The protein below binds the small molecule below.
Small molecule (SMILES): CC[C@H](C)[C@H](NC(=O)[C@H](CO)NC(=O)[C@H](CC(=O)O)NC(=O)[C@@H](N)CCC(=O)O)C(=O)N[C@@H](CC(C)C)C(=O)N[C@@H](CCC(N)=O)C(=O)N1CCC[C@H]1C(=O)NCC(=O)N[C@@H](C)C(=O)N[C@@H](Cc1ccccc1)C(=O)N[C@@H](CO)C(=O)N[C@@H](C)C(=O)N[C@H](C=O)CC(N)=O

Binding-site contacts:
Ligand atom CA contacts residue ILE535 of chain 2.GA at 3.8 Å (hydrophobic).
Ligand atom CD1 contacts residue LEU413 of chain 2.GA at 4.1 Å (hydrophobic).
Ligand atom N contacts residue PRO536 of chain 2.GA at 4.2 Å.
Ligand atom CD2 contacts residue MET485 of chain 2.GA at 4.0 Å (hydrophobic).
Ligand atom CG contacts residue PRO536 of chain 2.GA at 4.5 Å (hydrophobic).
Ligand atom O contacts residue LEU534 of chain 2.GA at 4.3 Å.
Ligand atom CG contacts residue TYR537 of chain 2.GA at 3.2 Å (hydrophobic).
Ligand atom CD1 contacts residue PHE402 of chain 2.GA at 4.0 Å (hydrophobic).
Ligand atom CD contacts residue TYR537 of chain 2.GA at 4.5 Å (hydrophobic).
Ligand atom O contacts residue HIS409 of chain 2.GA at 3.6 Å.
Ligand atom CD2 contacts residue ALA484 of chain 2.GA at 3.6 Å (hydrophobic).
Ligand atom CB contacts residue THR488 of chain 2.GA at 4.4 Å.
Ligand atom OD1 contacts residue TYR533 of chain 2.GA at 3.4 Å.
Ligand atom ND2 contacts residue TYR533 of chain 2.GA at 3.7 Å.
Ligand atom CE1 contacts residue LEU413 of chain 2.GA at 4.2 Å (hydrophobic).
Ligand atom CD1 contacts residue ILE535 of chain 2.GA at 4.0 Å (hydrophobic).
Ligand atom C contacts residue HIS409 of chain 2.GA at 4.4 Å.
Ligand atom CB contacts residue ILE535 of chain 2.GA at 4.2 Å (hydrophobic).
Ligand atom CG1 contacts residue THR488 of chain 2.GA at 4.2 Å.
Ligand atom CG contacts residue TYR533 of chain 2.GA at 3.3 Å (hydrophobic).
Ligand atom CB contacts residue LEU534 of chain 2.GA at 4.3 Å (hydrophobic).
Ligand atom CD1 contacts residue GLN538 of chain 2.GA at 3.1 Å.
Ligand atom CD1 contacts residue ILE535 of chain 2.GA at 4.0 Å (hydrophobic).
Ligand atom CB contacts residue GLU481 of chain 2.GA at 3.6 Å.
Ligand atom N contacts residue ILE535 of chain 2.GA at 3.7 Å.
Ligand atom CB contacts residue TYR533 of chain 2.GA at 3.6 Å (hydrophobic).
Ligand atom CD2 contacts residue THR488 of chain 2.GA at 4.2 Å.
Ligand atom CB contacts residue TYR537 of chain 2.GA at 3.0 Å (hydrophobic).
Ligand atom CD1 contacts residue THR488 of chain 2.GA at 4.2 Å.
Ligand atom CA contacts residue TYR537 of chain 2.GA at 4.5 Å (hydrophobic).
Ligand atom O contacts residue PRO536 of chain 2.GA at 3.8 Å.
Ligand atom NE2 contacts residue PRO536 of chain 2.GA at 4.2 Å.

Sequence of chain 2.GA:
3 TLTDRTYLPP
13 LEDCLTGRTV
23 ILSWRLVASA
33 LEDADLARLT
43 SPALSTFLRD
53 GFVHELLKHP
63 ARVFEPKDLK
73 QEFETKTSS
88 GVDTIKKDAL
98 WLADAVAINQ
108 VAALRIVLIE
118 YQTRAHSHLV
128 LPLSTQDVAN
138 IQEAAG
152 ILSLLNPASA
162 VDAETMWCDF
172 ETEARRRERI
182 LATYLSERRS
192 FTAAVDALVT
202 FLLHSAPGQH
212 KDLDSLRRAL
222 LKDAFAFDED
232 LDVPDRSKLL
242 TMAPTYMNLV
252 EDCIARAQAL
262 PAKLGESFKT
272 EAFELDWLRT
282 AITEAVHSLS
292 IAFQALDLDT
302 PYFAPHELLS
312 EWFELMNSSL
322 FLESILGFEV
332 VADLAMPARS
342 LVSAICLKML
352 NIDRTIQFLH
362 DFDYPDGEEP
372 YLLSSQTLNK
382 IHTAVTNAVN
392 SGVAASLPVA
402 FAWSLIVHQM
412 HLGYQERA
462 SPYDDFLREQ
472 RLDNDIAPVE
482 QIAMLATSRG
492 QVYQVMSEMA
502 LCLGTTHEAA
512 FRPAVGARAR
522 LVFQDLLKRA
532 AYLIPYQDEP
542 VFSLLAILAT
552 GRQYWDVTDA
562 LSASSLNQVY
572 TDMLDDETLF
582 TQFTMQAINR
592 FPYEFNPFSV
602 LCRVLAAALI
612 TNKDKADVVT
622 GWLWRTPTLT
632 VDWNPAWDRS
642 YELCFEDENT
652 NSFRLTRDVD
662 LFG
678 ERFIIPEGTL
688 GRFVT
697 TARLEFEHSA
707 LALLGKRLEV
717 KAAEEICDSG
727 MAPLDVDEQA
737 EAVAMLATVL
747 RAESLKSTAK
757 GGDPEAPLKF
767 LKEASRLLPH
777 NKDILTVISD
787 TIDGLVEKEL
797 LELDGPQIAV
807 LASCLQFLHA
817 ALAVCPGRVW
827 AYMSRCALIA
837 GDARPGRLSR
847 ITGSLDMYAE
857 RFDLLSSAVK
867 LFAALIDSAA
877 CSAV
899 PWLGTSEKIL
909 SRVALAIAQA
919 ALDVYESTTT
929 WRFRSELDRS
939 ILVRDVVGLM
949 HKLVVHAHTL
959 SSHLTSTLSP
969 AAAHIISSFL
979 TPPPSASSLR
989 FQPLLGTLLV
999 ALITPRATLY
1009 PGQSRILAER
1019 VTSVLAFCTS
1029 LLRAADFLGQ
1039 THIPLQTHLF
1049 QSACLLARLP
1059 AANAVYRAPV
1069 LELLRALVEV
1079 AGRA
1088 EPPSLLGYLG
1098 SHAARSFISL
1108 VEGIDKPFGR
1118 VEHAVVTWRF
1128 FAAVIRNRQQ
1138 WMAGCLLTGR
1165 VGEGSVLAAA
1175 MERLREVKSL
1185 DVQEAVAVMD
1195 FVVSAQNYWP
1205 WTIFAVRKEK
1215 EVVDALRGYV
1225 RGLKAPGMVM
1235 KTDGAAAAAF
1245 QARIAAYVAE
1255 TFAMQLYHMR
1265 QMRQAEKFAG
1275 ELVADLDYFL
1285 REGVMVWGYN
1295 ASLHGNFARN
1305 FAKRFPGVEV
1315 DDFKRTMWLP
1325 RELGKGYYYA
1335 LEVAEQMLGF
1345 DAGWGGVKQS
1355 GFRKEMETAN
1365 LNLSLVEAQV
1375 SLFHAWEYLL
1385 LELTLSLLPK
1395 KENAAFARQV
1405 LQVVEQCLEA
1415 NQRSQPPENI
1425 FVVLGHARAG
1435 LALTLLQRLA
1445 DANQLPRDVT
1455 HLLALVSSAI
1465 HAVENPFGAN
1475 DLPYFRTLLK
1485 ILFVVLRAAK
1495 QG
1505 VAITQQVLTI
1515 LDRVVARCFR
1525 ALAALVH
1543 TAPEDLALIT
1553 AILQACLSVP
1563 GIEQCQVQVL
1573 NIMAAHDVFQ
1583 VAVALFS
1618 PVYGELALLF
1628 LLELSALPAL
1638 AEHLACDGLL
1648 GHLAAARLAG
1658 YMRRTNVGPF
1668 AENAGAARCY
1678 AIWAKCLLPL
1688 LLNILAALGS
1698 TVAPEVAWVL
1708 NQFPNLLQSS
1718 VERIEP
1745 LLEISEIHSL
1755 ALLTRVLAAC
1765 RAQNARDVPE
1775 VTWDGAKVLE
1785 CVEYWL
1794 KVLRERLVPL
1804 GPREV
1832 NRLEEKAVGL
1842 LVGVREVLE